Binding-site contacts:
Ligand atom C28 contacts residue PEK1 of chain 1.AC at 4.3 Å.
Ligand atom O5 contacts residue MET40 of chain 1.P at 3.4 Å (h-bond).
Ligand atom O61 contacts residue ASN38 of chain 1.P at 4.2 Å.
Ligand atom O5 contacts residue TRP34 of chain 1.P at 2.8 Å.
Ligand atom O6 contacts residue GLY63 of chain 1.T at 4.2 Å.
Ligand atom O61 contacts residue MET40 of chain 1.P at 3.4 Å (h-bond).
Ligand atom C31 contacts residue LEU31 of chain 1.P at 4.1 Å (hydrophobic).
Ligand atom C43 contacts residue LEU206 of chain 1.P at 4.2 Å (hydrophobic).
Ligand atom O4 contacts residue GLY63 of chain 1.T at 3.8 Å.
Ligand atom C9 contacts residue TRP62 of chain 1.T at 4.2 Å (hydrophobic).
Ligand atom C57 contacts residue MET40 of chain 1.P at 4.1 Å (hydrophobic).
Ligand atom O2 contacts residue GLY63 of chain 1.T at 4.1 Å.
Ligand atom C4 contacts residue TRP34 of chain 1.P at 3.7 Å (hydrophobic).
Ligand atom C8 contacts residue GLY63 of chain 1.T at 3.2 Å.
Ligand atom C6 contacts residue MET40 of chain 1.P at 4.0 Å (hydrophobic).
Ligand atom C2 contacts residue PHE69 of chain 1.T at 4.0 Å (hydrophobic).
Ligand atom C57 contacts residue TRP34 of chain 1.P at 3.6 Å (hydrophobic).
Ligand atom C37 contacts residue PEK1 of chain 1.AC at 4.3 Å.
Ligand atom O61 contacts residue SER61 of chain 1.T at 3.5 Å (h-bond).
Ligand atom C6 contacts residue TRP34 of chain 1.P at 3.4 Å (hydrophobic).
Ligand atom C4 contacts residue MET40 of chain 1.P at 3.8 Å (hydrophobic).
Ligand atom O6 contacts residue SER61 of chain 1.T at 4.0 Å.
Ligand atom C22 contacts residue LEU43 of chain 1.P at 4.2 Å (hydrophobic).
Ligand atom C9 contacts residue GLY63 of chain 1.T at 3.6 Å.
Ligand atom O16 contacts residue TRP34 of chain 1.P at 3.6 Å.
Ligand atom C43 contacts residue PEK1 of chain 1.AC at 3.9 Å.
Ligand atom C22 contacts residue PEK1 of chain 1.AC at 4.2 Å.
Ligand atom C4 contacts residue TRP62 of chain 1.T at 4.0 Å (hydrophobic).
Ligand atom C57 contacts residue SER61 of chain 1.T at 3.4 Å.
Ligand atom C11 contacts residue GLY63 of chain 1.T at 3.9 Å.
Ligand atom O6 contacts residue ASN38 of chain 1.P at 3.9 Å.
Ligand atom O61 contacts residue TRP34 of chain 1.P at 3.1 Å (h-bond).
Ligand atom C18 contacts residue TRP34 of chain 1.P at 3.4 Å (hydrophobic).
Ligand atom C57 contacts residue TRP62 of chain 1.T at 3.4 Å (hydrophobic).
Ligand atom O16 contacts residue MET40 of chain 1.P at 4.2 Å.
Ligand atom C1 contacts residue PHE69 of chain 1.T at 3.8 Å (hydrophobic).
Ligand atom C7 contacts residue GLY63 of chain 1.T at 4.0 Å.
Ligand atom C3 contacts residue TRP62 of chain 1.T at 4.3 Å (hydrophobic).
Ligand atom O6 contacts residue TRP62 of chain 1.T at 3.9 Å.
Ligand atom O3 contacts residue TRP62 of chain 1.T at 4.3 Å.

Sequence of chain 1.P:
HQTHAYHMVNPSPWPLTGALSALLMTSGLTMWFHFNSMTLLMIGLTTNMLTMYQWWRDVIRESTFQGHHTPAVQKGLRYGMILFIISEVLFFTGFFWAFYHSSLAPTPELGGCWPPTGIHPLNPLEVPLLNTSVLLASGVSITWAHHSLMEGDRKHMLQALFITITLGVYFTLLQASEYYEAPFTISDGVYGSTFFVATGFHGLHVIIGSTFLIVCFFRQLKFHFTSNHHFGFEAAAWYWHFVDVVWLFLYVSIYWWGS

The protein below binds the small molecule below.
Small molecule (SMILES): CCCCCCCCCCO[C@@H]1O[C@H](CO)[C@@H](O[C@H]2O[C@H](CO)[C@@H](O)[C@H](O)[C@H]2O)[C@H](O)[C@H]1O

Sequence of chain 1.T:
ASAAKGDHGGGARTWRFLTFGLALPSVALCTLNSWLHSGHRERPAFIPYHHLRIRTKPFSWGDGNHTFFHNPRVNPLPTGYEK